The protein below binds the small molecule below.
Small molecule (SMILES): CC(=O)N[C@H]1[C@H](O[C@H]2[C@H](O)[C@@H](NC(C)=O)CO[C@@H]2CO)O[C@H](CO)[C@@H](O[C@@H]2O[C@H](CO[C@H]3O[C@H](CO)[C@@H](O)[C@H](O)[C@@H]3O)[C@@H](O)[C@H](O[C@H]3O[C@H](CO)[C@@H](O)[C@H](O)[C@@H]3O)[C@@H]2O)[C@@H]1O

Binding-site contacts:
Ligand atom C4 contacts residue ASN120 of chain 1.A at 4.3 Å.
Ligand atom C6 contacts residue ASN123 of chain 1.A at 4.4 Å.
Ligand atom C8 contacts residue VAL166 of chain 1.A at 4.0 Å (hydrophobic).
Ligand atom O5 contacts residue THR122 of chain 1.A at 4.2 Å.
Ligand atom O3 contacts residue THR122 of chain 1.A at 4.1 Å.
Ligand atom O6 contacts residue GLU124 of chain 1.C at 4.2 Å.
Ligand atom C8 contacts residue ASN120 of chain 1.A at 3.9 Å.
Ligand atom O5 contacts residue VAL125 of chain 1.A at 4.5 Å.
Ligand atom N2 contacts residue THR122 of chain 1.A at 2.9 Å (h-bond).
Ligand atom C2 contacts residue THR122 of chain 1.A at 3.2 Å.
Ligand atom C6 contacts residue VAL166 of chain 1.A at 4.0 Å (hydrophobic).
Ligand atom O5 contacts residue ASN120 of chain 1.A at 2.4 Å (h-bond).
Ligand atom O7 contacts residue THR122 of chain 1.A at 4.4 Å.
Ligand atom C1 contacts residue ASN120 of chain 1.A at 1.4 Å.
Ligand atom C5 contacts residue THR122 of chain 1.A at 4.2 Å.
Ligand atom O7 contacts residue ASN123 of chain 1.A at 3.3 Å (h-bond).
Ligand atom C3 contacts residue ASN120 of chain 1.A at 3.8 Å.
Ligand atom O7 contacts residue ASN120 of chain 1.A at 4.0 Å.
Ligand atom C6 contacts residue VAL124 of chain 1.A at 4.1 Å (hydrophobic).
Ligand atom C4 contacts residue THR122 of chain 1.A at 4.2 Å.
Ligand atom O6 contacts residue VAL166 of chain 1.A at 3.4 Å.
Ligand atom O6 contacts residue ASN123 of chain 1.A at 4.0 Å.
Ligand atom C6 contacts residue VAL125 of chain 1.A at 4.2 Å (hydrophobic).
Ligand atom C2 contacts residue ASN120 of chain 1.A at 2.5 Å.
Ligand atom C7 contacts residue THR122 of chain 1.A at 4.1 Å.
Ligand atom C5 contacts residue ASN123 of chain 1.A at 3.9 Å.
Ligand atom O6 contacts residue VAL125 of chain 1.A at 3.4 Å.
Ligand atom O4 contacts residue PHE51 of chain 1.C at 4.3 Å.
Ligand atom O6 contacts residue VAL124 of chain 1.A at 2.7 Å (h-bond).
Ligand atom C1 contacts residue ASN123 of chain 1.A at 3.9 Å.
Ligand atom C7 contacts residue ASN120 of chain 1.A at 3.6 Å.
Ligand atom N2 contacts residue ASN120 of chain 1.A at 2.9 Å (h-bond).
Ligand atom C1 contacts residue THR122 of chain 1.A at 3.2 Å.
Ligand atom C8 contacts residue ASN123 of chain 1.A at 3.5 Å.
Ligand atom C3 contacts residue THR122 of chain 1.A at 3.2 Å.
Ligand atom O5 contacts residue ASN123 of chain 1.A at 4.2 Å.
Ligand atom C5 contacts residue ASN120 of chain 1.A at 3.7 Å.
Ligand atom C7 contacts residue ASN123 of chain 1.A at 3.7 Å.

Sequence of chain 1.C:
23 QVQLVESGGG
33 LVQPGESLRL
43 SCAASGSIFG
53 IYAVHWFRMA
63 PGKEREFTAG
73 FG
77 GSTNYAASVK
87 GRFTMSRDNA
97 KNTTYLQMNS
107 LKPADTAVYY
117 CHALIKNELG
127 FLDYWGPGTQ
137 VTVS

Sequence of chain 1.A:
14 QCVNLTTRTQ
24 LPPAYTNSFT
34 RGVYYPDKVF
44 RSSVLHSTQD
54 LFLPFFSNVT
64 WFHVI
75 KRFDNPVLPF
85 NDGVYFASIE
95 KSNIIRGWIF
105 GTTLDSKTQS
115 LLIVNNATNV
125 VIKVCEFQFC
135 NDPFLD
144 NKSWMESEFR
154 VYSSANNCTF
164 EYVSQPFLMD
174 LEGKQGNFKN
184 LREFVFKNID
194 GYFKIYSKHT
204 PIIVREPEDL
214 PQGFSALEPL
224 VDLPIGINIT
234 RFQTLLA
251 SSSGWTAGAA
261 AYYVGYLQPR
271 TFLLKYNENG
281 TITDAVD